Sequence of chain 1.A:
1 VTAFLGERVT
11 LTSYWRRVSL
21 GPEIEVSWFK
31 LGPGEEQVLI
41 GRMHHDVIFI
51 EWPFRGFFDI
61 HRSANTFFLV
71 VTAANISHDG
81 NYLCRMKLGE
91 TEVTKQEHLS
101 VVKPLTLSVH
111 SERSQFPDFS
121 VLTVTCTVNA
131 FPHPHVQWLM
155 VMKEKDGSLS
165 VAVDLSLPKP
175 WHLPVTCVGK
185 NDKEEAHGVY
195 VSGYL

A small-molecule ligand and the protein it binds are described below.
Small molecule (SMILES): CC(=O)N[C@H]1[C@H](O[C@H]2[C@H](O)[C@@H](NC(C)=O)CO[C@@H]2CO)O[C@H](CO)[C@@H](O[C@@H]2O[C@H](CO)[C@@H](O)[C@H](O)[C@@H]2O)[C@@H]1O

Binding-site contacts:
Ligand atom C3 contacts residue ASN75 of chain 1.A at 3.7 Å.
Ligand atom C4 contacts residue ASN75 of chain 1.A at 4.2 Å.
Ligand atom C4 contacts residue PHE57 of chain 1.A at 3.9 Å (hydrophobic).
Ligand atom C6 contacts residue HIS78 of chain 1.A at 3.7 Å.
Ligand atom O5 contacts residue ASN75 of chain 1.A at 2.4 Å (h-bond).
Ligand atom C5 contacts residue SER77 of chain 1.A at 4.2 Å.
Ligand atom C1 contacts residue SER77 of chain 1.A at 4.1 Å.
Ligand atom C6 contacts residue PHE57 of chain 1.A at 3.7 Å (hydrophobic).
Ligand atom O6 contacts residue HIS78 of chain 1.A at 2.7 Å (h-bond).
Ligand atom O5 contacts residue SER77 of chain 1.A at 4.4 Å.
Ligand atom O7 contacts residue SER77 of chain 1.A at 4.1 Å.
Ligand atom N2 contacts residue ASN75 of chain 1.A at 2.8 Å (h-bond).
Ligand atom O7 contacts residue PRO53 of chain 1.A at 3.0 Å (h-bond).
Ligand atom O3 contacts residue PHE57 of chain 1.A at 4.4 Å.
Ligand atom C2 contacts residue PHE57 of chain 1.A at 4.0 Å (hydrophobic).
Ligand atom O6 contacts residue PHE58 of chain 1.A at 3.8 Å.
Ligand atom O5 contacts residue PHE57 of chain 1.A at 3.7 Å.
Ligand atom C7 contacts residue PRO53 of chain 1.A at 4.2 Å (hydrophobic).
Ligand atom C3 contacts residue PHE57 of chain 1.A at 4.4 Å (hydrophobic).
Ligand atom C5 contacts residue ASN75 of chain 1.A at 3.6 Å.
Ligand atom C2 contacts residue ASN75 of chain 1.A at 2.4 Å.
Ligand atom O7 contacts residue ASN75 of chain 1.A at 3.7 Å.
Ligand atom C1 contacts residue ASN75 of chain 1.A at 1.4 Å.
Ligand atom C7 contacts residue ASN75 of chain 1.A at 3.5 Å.
Ligand atom C1 contacts residue HIS78 of chain 1.A at 4.2 Å.
Ligand atom O6 contacts residue SER77 of chain 1.A at 4.4 Å.
Ligand atom O5 contacts residue HIS78 of chain 1.A at 3.2 Å (h-bond).
Ligand atom C1 contacts residue PHE57 of chain 1.A at 4.3 Å (hydrophobic).
Ligand atom C3 contacts residue PRO53 of chain 1.A at 4.0 Å (hydrophobic).
Ligand atom C5 contacts residue HIS78 of chain 1.A at 4.0 Å.
Ligand atom O6 contacts residue PHE57 of chain 1.A at 3.8 Å.
Ligand atom O6 contacts residue PHE54 of chain 1.A at 4.3 Å.
Ligand atom C8 contacts residue PHE54 of chain 1.A at 3.9 Å (hydrophobic).
Ligand atom C5 contacts residue PHE57 of chain 1.A at 4.0 Å (hydrophobic).
Ligand atom O7 contacts residue PHE54 of chain 1.A at 4.2 Å.